Binding-site contacts:
Ligand atom C8 contacts residue ASN61 of chain 1.A at 4.2 Å.
Ligand atom C4 contacts residue ASN61 of chain 1.A at 4.2 Å.
Ligand atom C3 contacts residue ASN61 of chain 1.A at 3.7 Å.
Ligand atom C8 contacts residue PHE59 of chain 1.A at 4.2 Å (hydrophobic).
Ligand atom C1 contacts residue ASN61 of chain 1.A at 1.4 Å.
Ligand atom C2 contacts residue ASN61 of chain 1.A at 2.4 Å.
Ligand atom O6 contacts residue TYR28 of chain 1.A at 3.6 Å.
Ligand atom C5 contacts residue ASN61 of chain 1.A at 3.6 Å.
Ligand atom C1 contacts residue TYR28 of chain 1.A at 3.5 Å (hydrophobic).
Ligand atom C6 contacts residue TYR28 of chain 1.A at 3.0 Å (hydrophobic).
Ligand atom N2 contacts residue ASN61 of chain 1.A at 2.8 Å (h-bond).
Ligand atom O5 contacts residue TYR28 of chain 1.A at 3.2 Å.
Ligand atom C5 contacts residue TYR28 of chain 1.A at 3.4 Å (hydrophobic).
Ligand atom O5 contacts residue ASN61 of chain 1.A at 2.4 Å (h-bond).
Ligand atom C7 contacts residue ASN61 of chain 1.A at 3.1 Å.
Ligand atom O7 contacts residue ASN61 of chain 1.A at 3.0 Å (h-bond).

This protein binds this small molecule.
Small molecule (SMILES): CC(=O)N[C@@H]1[C@@H](O)[C@H](O)[C@@H](CO)O[C@H]1O

Sequence of chain 1.A:
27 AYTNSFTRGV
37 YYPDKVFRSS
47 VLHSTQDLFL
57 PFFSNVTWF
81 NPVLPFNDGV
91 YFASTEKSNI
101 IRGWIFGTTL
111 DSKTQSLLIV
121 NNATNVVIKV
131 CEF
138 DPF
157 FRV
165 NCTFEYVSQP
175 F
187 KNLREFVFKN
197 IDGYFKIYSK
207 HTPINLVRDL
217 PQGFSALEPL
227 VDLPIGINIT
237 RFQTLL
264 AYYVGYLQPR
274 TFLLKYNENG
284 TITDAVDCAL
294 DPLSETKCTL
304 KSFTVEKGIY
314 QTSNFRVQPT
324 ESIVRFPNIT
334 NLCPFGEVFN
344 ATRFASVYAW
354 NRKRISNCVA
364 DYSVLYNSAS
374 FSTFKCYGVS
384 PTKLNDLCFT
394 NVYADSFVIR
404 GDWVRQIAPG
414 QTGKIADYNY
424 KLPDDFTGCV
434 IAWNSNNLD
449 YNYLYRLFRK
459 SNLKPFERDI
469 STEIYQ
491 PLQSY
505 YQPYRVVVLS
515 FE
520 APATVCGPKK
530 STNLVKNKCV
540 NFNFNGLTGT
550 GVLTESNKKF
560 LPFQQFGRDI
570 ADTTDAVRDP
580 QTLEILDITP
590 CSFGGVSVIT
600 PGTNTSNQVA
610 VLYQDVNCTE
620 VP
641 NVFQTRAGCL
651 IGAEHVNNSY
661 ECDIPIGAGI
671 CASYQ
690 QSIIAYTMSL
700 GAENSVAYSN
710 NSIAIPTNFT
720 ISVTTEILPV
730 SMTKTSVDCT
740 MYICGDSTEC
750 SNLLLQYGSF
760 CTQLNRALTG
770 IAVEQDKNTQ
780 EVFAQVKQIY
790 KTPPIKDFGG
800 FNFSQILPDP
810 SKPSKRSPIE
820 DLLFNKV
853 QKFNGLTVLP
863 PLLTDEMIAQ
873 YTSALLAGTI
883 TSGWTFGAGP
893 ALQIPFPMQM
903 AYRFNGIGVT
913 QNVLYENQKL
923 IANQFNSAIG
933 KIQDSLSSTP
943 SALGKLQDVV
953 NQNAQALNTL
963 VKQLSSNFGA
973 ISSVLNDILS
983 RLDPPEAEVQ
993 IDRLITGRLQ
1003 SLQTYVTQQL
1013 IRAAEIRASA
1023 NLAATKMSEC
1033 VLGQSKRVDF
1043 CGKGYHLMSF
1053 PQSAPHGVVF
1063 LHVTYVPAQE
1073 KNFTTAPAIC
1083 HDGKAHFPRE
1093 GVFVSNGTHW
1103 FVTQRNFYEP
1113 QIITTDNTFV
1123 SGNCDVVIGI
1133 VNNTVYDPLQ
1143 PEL